The protein below binds the small molecule below.
Small molecule (SMILES): CC(=O)N[C@@H]1[C@@H](O)[C@H](O)[C@@H](CO)O[C@H]1O

Binding-site contacts:
Ligand atom C8 contacts residue ASN38 of chain 1.C at 3.9 Å.
Ligand atom C2 contacts residue ASN38 of chain 1.C at 2.4 Å.
Ligand atom O5 contacts residue ASN38 of chain 1.C at 2.4 Å (h-bond).
Ligand atom C1 contacts residue ASN38 of chain 1.C at 1.4 Å.
Ligand atom C8 contacts residue THR37 of chain 1.C at 3.7 Å.
Ligand atom C4 contacts residue ASN38 of chain 1.C at 4.2 Å.
Ligand atom C7 contacts residue ASN38 of chain 1.C at 3.3 Å.
Ligand atom C3 contacts residue ASN38 of chain 1.C at 3.8 Å.
Ligand atom O7 contacts residue ASN38 of chain 1.C at 3.3 Å (h-bond).
Ligand atom C7 contacts residue THR37 of chain 1.C at 4.3 Å.
Ligand atom C5 contacts residue ASN38 of chain 1.C at 3.7 Å.
Ligand atom N2 contacts residue ASN38 of chain 1.C at 2.9 Å (h-bond).

Sequence of chain 1.C:
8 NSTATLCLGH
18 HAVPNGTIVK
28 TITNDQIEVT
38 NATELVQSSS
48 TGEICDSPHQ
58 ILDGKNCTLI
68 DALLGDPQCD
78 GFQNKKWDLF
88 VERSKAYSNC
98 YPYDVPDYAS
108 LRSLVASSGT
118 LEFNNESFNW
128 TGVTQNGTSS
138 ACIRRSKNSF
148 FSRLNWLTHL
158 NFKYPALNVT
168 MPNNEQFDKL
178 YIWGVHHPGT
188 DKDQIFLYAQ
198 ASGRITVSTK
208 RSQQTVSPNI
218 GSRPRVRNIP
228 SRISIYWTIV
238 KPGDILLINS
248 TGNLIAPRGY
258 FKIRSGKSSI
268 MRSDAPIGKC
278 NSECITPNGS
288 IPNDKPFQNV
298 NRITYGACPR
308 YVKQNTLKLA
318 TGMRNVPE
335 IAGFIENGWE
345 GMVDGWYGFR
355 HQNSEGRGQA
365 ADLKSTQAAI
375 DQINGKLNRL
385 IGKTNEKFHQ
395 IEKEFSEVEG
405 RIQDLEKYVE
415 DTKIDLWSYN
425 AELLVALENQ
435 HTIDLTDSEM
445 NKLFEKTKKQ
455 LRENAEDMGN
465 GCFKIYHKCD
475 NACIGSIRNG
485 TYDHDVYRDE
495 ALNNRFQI